Binding-site contacts:
Ligand atom C8 contacts residue ASN1015 of chain 1.A at 3.3 Å.
Ligand atom O5 contacts residue THR1017 of chain 1.A at 4.1 Å.
Ligand atom C5 contacts residue ASN1015 of chain 1.A at 3.9 Å.
Ligand atom N2 contacts residue ASN1015 of chain 1.A at 3.0 Å (h-bond).
Ligand atom O6 contacts residue ASN1015 of chain 1.A at 4.3 Å.
Ligand atom O5 contacts residue ASN1015 of chain 1.A at 2.7 Å (h-bond).
Ligand atom C8 contacts residue PHE1018 of chain 1.A at 4.0 Å (hydrophobic).
Ligand atom C1 contacts residue ASN1015 of chain 1.A at 1.7 Å.
Ligand atom C2 contacts residue ASN1015 of chain 1.A at 2.7 Å.
Ligand atom O7 contacts residue ASN1015 of chain 1.A at 4.2 Å.
Ligand atom C7 contacts residue ASN1015 of chain 1.A at 3.3 Å.
Ligand atom C6 contacts residue ASN1015 of chain 1.A at 4.4 Å.
Ligand atom C3 contacts residue ASN1015 of chain 1.A at 4.1 Å.

Sequence of chain 1.A:
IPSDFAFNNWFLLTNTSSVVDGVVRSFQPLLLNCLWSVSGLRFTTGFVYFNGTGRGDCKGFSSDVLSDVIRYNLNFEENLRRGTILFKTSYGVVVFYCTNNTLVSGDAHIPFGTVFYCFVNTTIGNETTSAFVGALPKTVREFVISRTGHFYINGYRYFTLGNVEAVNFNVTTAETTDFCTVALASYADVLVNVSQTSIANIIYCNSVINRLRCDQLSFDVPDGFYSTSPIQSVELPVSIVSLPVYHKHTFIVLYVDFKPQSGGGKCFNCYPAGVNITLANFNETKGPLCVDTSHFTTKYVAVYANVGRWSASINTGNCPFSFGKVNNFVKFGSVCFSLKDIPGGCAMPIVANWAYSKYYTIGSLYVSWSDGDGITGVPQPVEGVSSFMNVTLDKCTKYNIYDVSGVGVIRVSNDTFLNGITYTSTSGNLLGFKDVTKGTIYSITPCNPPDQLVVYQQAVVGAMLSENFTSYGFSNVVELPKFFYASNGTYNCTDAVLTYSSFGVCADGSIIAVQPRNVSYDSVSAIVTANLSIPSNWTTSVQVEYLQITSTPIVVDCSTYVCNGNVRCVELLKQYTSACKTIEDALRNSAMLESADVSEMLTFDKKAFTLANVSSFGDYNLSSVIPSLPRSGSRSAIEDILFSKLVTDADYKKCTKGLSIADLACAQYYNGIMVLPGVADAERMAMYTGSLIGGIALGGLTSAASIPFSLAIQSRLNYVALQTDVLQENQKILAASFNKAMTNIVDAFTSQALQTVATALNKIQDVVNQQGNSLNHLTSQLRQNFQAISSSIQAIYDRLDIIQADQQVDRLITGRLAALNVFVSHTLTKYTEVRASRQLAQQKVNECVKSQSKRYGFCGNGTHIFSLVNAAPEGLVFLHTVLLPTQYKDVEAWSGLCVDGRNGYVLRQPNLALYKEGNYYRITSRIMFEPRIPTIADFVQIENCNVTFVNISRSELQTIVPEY

This small molecule binds to this protein.
Small molecule (SMILES): CC(=O)N[C@@H]1[C@@H](O)[C@H](O)[C@@H](CO)O[C@H]1O